Binding-site contacts:
Ligand atom C7 contacts residue NDP1 of chain 1.B at 3.8 Å.
Ligand atom C3 contacts residue CYS14 of chain 1.A at 3.8 Å (hydrophobic).
Ligand atom C16 contacts residue MET54 of chain 1.A at 3.8 Å (hydrophobic).
Ligand atom N1 contacts residue ILE13 of chain 1.A at 3.6 Å.
Ligand atom C2 contacts residue PHE57 of chain 1.A at 3.7 Å (hydrophobic).
Ligand atom N14 contacts residue THR194 of chain 1.A at 3.1 Å (h-bond).
Ligand atom N14 contacts residue ASP53 of chain 1.A at 2.9 Å (salt-bridge).
Ligand atom CL1 contacts residue SER117 of chain 1.A at 3.1 Å.
Ligand atom C12 contacts residue NDP1 of chain 1.B at 3.4 Å.
Ligand atom C12 contacts residue LEU45 of chain 1.A at 3.8 Å (hydrophobic).
Ligand atom N14 contacts residue ALA15 of chain 1.A at 3.7 Å.
Ligand atom C4 contacts residue NDP1 of chain 1.B at 3.7 Å.
Ligand atom N13 contacts residue PHE57 of chain 1.A at 3.8 Å.
Ligand atom N13 contacts residue CYS14 of chain 1.A at 3.8 Å.
Ligand atom N1 contacts residue NDP1 of chain 1.B at 3.7 Å.
Ligand atom N13 contacts residue NDP1 of chain 1.B at 3.5 Å (h-bond).
Ligand atom C16 contacts residue ASP53 of chain 1.A at 3.6 Å.
Ligand atom N6 contacts residue ALA15 of chain 1.A at 3.9 Å.
Ligand atom N13 contacts residue ILE13 of chain 1.A at 2.9 Å (h-bond).
Ligand atom N13 contacts residue ILE173 of chain 1.A at 3.0 Å (h-bond).
Ligand atom C4 contacts residue PHE57 of chain 1.A at 3.8 Å (hydrophobic).
Ligand atom N1 contacts residue ALA15 of chain 1.A at 3.8 Å.
Ligand atom C8 contacts residue ILE173 of chain 1.A at 3.8 Å (hydrophobic).
Ligand atom C5 contacts residue ASP53 of chain 1.A at 3.5 Å.
Ligand atom C11 contacts residue NDP1 of chain 1.B at 3.6 Å.
Ligand atom CL1 contacts residue ILE121 of chain 1.A at 3.5 Å.
Ligand atom N1 contacts residue PHE57 of chain 1.A at 3.5 Å.
Ligand atom C3 contacts residue NDP1 of chain 1.B at 3.4 Å.
Ligand atom C2 contacts residue CYS14 of chain 1.A at 3.6 Å (hydrophobic).
Ligand atom N1 contacts residue CYS14 of chain 1.A at 3.2 Å.
Ligand atom N6 contacts residue ASP53 of chain 1.A at 2.6 Å (salt-bridge).
Ligand atom N14 contacts residue CYS14 of chain 1.A at 3.2 Å (h-bond).
Ligand atom N13 contacts residue TYR179 of chain 1.A at 3.5 Å (h-bond).
Ligand atom N6 contacts residue PHE57 of chain 1.A at 3.9 Å.
Ligand atom C15 contacts residue ASP53 of chain 1.A at 3.4 Å.
Ligand atom CL1 contacts residue SER120 of chain 1.A at 3.4 Å.
Ligand atom C2 contacts residue ALA15 of chain 1.A at 3.8 Å (hydrophobic).
Ligand atom C2 contacts residue ASP53 of chain 1.A at 3.5 Å.
Ligand atom C3 contacts residue PHE57 of chain 1.A at 3.5 Å (hydrophobic).
Ligand atom C3 contacts residue ILE13 of chain 1.A at 3.7 Å (hydrophobic).

This small molecule binds to this protein.
Small molecule (SMILES): CCc1nc(N)nc(N)c1-c1ccc(Cl)cc1

Sequence of chain 1.A:
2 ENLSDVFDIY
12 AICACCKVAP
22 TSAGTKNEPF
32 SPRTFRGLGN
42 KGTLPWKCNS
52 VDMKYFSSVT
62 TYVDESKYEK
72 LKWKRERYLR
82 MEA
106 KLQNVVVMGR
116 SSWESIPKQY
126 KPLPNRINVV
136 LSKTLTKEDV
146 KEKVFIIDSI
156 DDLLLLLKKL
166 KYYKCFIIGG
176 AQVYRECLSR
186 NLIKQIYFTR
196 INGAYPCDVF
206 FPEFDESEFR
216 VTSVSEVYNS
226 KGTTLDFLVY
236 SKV